The protein below binds the small molecule below.
Small molecule (SMILES): C[C@]12CC[C@@H]3c4ccc(O)cc4CC[C@H]3[C@@H]1CC[C@@H]2O

Binding-site contacts:
Ligand atom C15 contacts residue GLY220 of chain 1.A at 4.2 Å.
Ligand atom C4 contacts residue GLU52 of chain 1.A at 3.9 Å.
Ligand atom C3 contacts residue LEU86 of chain 1.A at 4.1 Å (hydrophobic).
Ligand atom C12 contacts residue MET42 of chain 1.A at 4.1 Å (hydrophobic).
Ligand atom O3 contacts residue LEU86 of chain 1.A at 4.0 Å.
Ligand atom C3 contacts residue GLU52 of chain 1.A at 2.6 Å.
Ligand atom O3 contacts residue ARG93 of chain 1.A at 3.4 Å (salt-bridge).
Ligand atom C16 contacts residue GLY220 of chain 1.A at 3.8 Å.
Ligand atom C17 contacts residue MET42 of chain 1.A at 4.0 Å (hydrophobic).
Ligand atom C18 contacts residue GLY220 of chain 1.A at 4.1 Å.
Ligand atom O17 contacts residue HIS223 of chain 1.A at 3.0 Å (h-bond).
Ligand atom C18 contacts residue LEU224 of chain 1.A at 4.0 Å (hydrophobic).
Ligand atom C6 contacts residue LEU90 of chain 1.A at 4.0 Å (hydrophobic).
Ligand atom C5 contacts residue PHE103 of chain 1.A at 3.6 Å (hydrophobic).
Ligand atom C3 contacts residue PHE103 of chain 1.A at 4.1 Å (hydrophobic).
Ligand atom C6 contacts residue PHE103 of chain 1.A at 3.9 Å (hydrophobic).
Ligand atom C2 contacts residue LEU45 of chain 1.A at 3.7 Å (hydrophobic).
Ligand atom C16 contacts residue ILE123 of chain 1.A at 4.2 Å (hydrophobic).
Ligand atom O17 contacts residue MET42 of chain 1.A at 3.5 Å.
Ligand atom C2 contacts residue ALA49 of chain 1.A at 3.7 Å (hydrophobic).
Ligand atom C4 contacts residue PHE103 of chain 1.A at 4.0 Å (hydrophobic).
Ligand atom C17 contacts residue HIS223 of chain 1.A at 3.5 Å.
Ligand atom C2 contacts residue GLU52 of chain 1.A at 3.1 Å.
Ligand atom C18 contacts residue LEU83 of chain 1.A at 4.2 Å (hydrophobic).
Ligand atom C9 contacts residue LEU45 of chain 1.A at 4.2 Å (hydrophobic).
Ligand atom O17 contacts residue LEU224 of chain 1.A at 3.4 Å.
Ligand atom C12 contacts residue LEU45 of chain 1.A at 4.1 Å (hydrophobic).
Ligand atom C2 contacts residue PHE103 of chain 1.A at 4.2 Å (hydrophobic).
Ligand atom O17 contacts residue GLY220 of chain 1.A at 4.0 Å.
Ligand atom O3 contacts residue GLU52 of chain 1.A at 1.4 Å (salt-bridge).
Ligand atom C11 contacts residue LEU45 of chain 1.A at 4.0 Å (hydrophobic).
Ligand atom C1 contacts residue LEU45 of chain 1.A at 3.2 Å (hydrophobic).
Ligand atom C6 contacts residue MET87 of chain 1.A at 3.9 Å (hydrophobic).
Ligand atom C9 contacts residue PHE103 of chain 1.A at 4.2 Å (hydrophobic).
Ligand atom C16 contacts residue HIS223 of chain 1.A at 3.4 Å.
Ligand atom C1 contacts residue ALA49 of chain 1.A at 3.7 Å (hydrophobic).
Ligand atom C7 contacts residue PHE103 of chain 1.A at 4.0 Å (hydrophobic).
Ligand atom C12 contacts residue THR46 of chain 1.A at 4.1 Å.
Ligand atom C4 contacts residue LEU86 of chain 1.A at 3.9 Å (hydrophobic).
Ligand atom C10 contacts residue PHE103 of chain 1.A at 3.8 Å (hydrophobic).

Sequence of chain 1.A:
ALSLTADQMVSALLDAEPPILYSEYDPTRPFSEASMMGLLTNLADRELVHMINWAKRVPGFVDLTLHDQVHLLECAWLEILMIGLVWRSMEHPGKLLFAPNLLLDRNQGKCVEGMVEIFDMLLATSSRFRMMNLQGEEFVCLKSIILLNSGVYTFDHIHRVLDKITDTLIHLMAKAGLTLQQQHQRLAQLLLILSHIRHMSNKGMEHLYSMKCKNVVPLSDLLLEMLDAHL